The protein below binds the small molecule below.
Small molecule (SMILES): CC12CCC(CC1)C(C)(C)O2

Sequence of chain 1.B:
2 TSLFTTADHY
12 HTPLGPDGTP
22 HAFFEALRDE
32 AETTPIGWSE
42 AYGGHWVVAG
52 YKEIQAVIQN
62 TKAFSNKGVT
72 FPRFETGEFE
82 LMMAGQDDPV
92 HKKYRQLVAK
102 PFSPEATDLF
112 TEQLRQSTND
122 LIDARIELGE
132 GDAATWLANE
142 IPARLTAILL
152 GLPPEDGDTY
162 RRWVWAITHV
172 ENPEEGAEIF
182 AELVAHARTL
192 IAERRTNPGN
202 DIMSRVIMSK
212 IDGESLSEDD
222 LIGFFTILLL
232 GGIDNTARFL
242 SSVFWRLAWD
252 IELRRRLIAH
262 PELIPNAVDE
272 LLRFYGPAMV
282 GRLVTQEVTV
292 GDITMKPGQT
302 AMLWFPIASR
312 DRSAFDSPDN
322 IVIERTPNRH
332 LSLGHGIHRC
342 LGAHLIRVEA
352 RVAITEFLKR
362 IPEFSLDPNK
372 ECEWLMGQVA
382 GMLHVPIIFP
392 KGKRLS

Binding-site contacts:
Ligand atom C4 contacts residue HEM1 of chain 1.I at 4.5 Å.
Ligand atom C4 contacts residue VAL281 of chain 1.B at 4.2 Å (hydrophobic).
Ligand atom C10 contacts residue VAL281 of chain 1.B at 4.5 Å (hydrophobic).
Ligand atom C5 contacts residue LEU82 of chain 1.B at 4.5 Å (hydrophobic).
Ligand atom C7 contacts residue LEU231 of chain 1.B at 4.1 Å (hydrophobic).
Ligand atom C5 contacts residue THR71 of chain 1.B at 4.1 Å.
Ligand atom C7 contacts residue GLY232 of chain 1.B at 3.6 Å.
Ligand atom C2 contacts residue HEM1 of chain 1.I at 3.5 Å.
Ligand atom C8 contacts residue VAL281 of chain 1.B at 4.3 Å (hydrophobic).
Ligand atom C9 contacts residue ALA279 of chain 1.B at 3.7 Å (hydrophobic).
Ligand atom C3 contacts residue ALA85 of chain 1.B at 4.0 Å (hydrophobic).
Ligand atom C10 contacts residue ASN236 of chain 1.B at 4.3 Å.
Ligand atom C7 contacts residue ASN236 of chain 1.B at 3.9 Å.
Ligand atom C10 contacts residue GLN379 of chain 1.B at 4.1 Å.
Ligand atom C7 contacts residue ILE228 of chain 1.B at 4.2 Å (hydrophobic).
Ligand atom C10 contacts residue MET280 of chain 1.B at 3.9 Å (hydrophobic).
Ligand atom C9 contacts residue ASN236 of chain 1.B at 3.8 Å.
Ligand atom C5 contacts residue VAL70 of chain 1.B at 4.4 Å (hydrophobic).
Ligand atom C6 contacts residue ILE228 of chain 1.B at 4.4 Å (hydrophobic).
Ligand atom C4 contacts residue VAL70 of chain 1.B at 4.1 Å (hydrophobic).
Ligand atom C3 contacts residue VAL70 of chain 1.B at 4.5 Å (hydrophobic).
Ligand atom C3 contacts residue HEM1 of chain 1.I at 3.7 Å.
Ligand atom C8 contacts residue ASN236 of chain 1.B at 3.9 Å.
Ligand atom C10 contacts residue VAL380 of chain 1.B at 4.0 Å (hydrophobic).
Ligand atom O contacts residue ASN236 of chain 1.B at 2.9 Å (h-bond).
Ligand atom C9 contacts residue HEM1 of chain 1.I at 3.4 Å.
Ligand atom C1 contacts residue ASN236 of chain 1.B at 4.0 Å.
Ligand atom C9 contacts residue VAL281 of chain 1.B at 3.7 Å (hydrophobic).